Sequence of chain 9.A:
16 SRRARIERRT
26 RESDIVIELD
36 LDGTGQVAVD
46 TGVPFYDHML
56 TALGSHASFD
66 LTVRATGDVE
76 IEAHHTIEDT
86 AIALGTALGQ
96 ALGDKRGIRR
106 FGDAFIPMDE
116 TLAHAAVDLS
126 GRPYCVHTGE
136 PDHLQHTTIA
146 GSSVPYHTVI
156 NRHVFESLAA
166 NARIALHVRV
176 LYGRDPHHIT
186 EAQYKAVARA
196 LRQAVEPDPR

Sequence of chain 14.A:
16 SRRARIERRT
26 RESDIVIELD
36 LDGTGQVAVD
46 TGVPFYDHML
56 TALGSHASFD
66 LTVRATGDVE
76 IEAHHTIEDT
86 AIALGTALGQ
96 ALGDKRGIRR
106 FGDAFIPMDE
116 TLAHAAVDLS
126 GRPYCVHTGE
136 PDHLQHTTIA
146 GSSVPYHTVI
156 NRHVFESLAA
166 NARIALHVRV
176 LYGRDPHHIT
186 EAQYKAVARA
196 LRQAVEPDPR

Binding-site contacts:
Ligand atom N3A contacts residue ARG127 of chain 14.A at 3.2 Å (salt-bridge).
Ligand atom N4 contacts residue HIS183 of chain 17.A at 3.2 Å (h-bond).
Ligand atom C5 contacts residue HIS79 of chain 9.A at 3.2 Å.
Ligand atom C3 contacts residue HIS183 of chain 17.A at 4.3 Å.
Ligand atom N2 contacts residue MN1 of chain 17.D at 3.1 Å.
Ligand atom N3A contacts residue MN1 of chain 9.C at 3.6 Å.
Ligand atom N4 contacts residue MN1 of chain 17.D at 4.4 Å.
Ligand atom C3 contacts residue HIS80 of chain 9.A at 4.3 Å.
Ligand atom N3A contacts residue MET113 of chain 17.A at 3.8 Å.
Ligand atom N4 contacts residue MET113 of chain 17.A at 3.5 Å.
Ligand atom C5 contacts residue MET113 of chain 17.A at 3.6 Å (hydrophobic).
Ligand atom N4 contacts residue HIS79 of chain 9.A at 3.2 Å (h-bond).
Ligand atom N2 contacts residue MET113 of chain 17.A at 3.3 Å.
Ligand atom C3 contacts residue MN1 of chain 9.C at 3.3 Å.
Ligand atom N3A contacts residue GLU83 of chain 9.A at 3.6 Å (salt-bridge).
Ligand atom N1 contacts residue GLU186 of chain 17.A at 3.1 Å (salt-bridge).
Ligand atom N1 contacts residue MN1 of chain 17.D at 2.2 Å.
Ligand atom N1 contacts residue HIS53 of chain 17.A at 4.4 Å.
Ligand atom N1 contacts residue HIS80 of chain 9.A at 2.9 Å (h-bond).
Ligand atom C5 contacts residue MN1 of chain 17.D at 3.3 Å.
Ligand atom N4 contacts residue GLU83 of chain 9.A at 3.1 Å (salt-bridge).
Ligand atom C5 contacts residue GLU186 of chain 17.A at 3.9 Å.
Ligand atom N2 contacts residue HIS80 of chain 9.A at 3.5 Å (h-bond).
Ligand atom C3 contacts residue ARG127 of chain 14.A at 4.2 Å.
Ligand atom N1 contacts residue HIS79 of chain 9.A at 4.4 Å.
Ligand atom C5 contacts residue HIS182 of chain 17.A at 3.3 Å.
Ligand atom C5 contacts residue HIS80 of chain 9.A at 3.7 Å.
Ligand atom N1 contacts residue HIS182 of chain 17.A at 3.1 Å (h-bond).
Ligand atom C5 contacts residue MN1 of chain 9.C at 3.2 Å.
Ligand atom N1 contacts residue MN1 of chain 9.C at 4.3 Å.
Ligand atom C5 contacts residue GLU83 of chain 9.A at 4.0 Å.
Ligand atom N4 contacts residue HIS80 of chain 9.A at 4.4 Å.
Ligand atom C3 contacts residue GLU83 of chain 9.A at 3.6 Å.
Ligand atom C3 contacts residue MET113 of chain 17.A at 3.2 Å (hydrophobic).
Ligand atom C3 contacts residue MN1 of chain 17.D at 4.2 Å.
Ligand atom N1 contacts residue MET113 of chain 17.A at 3.5 Å.
Ligand atom C5 contacts residue HIS183 of chain 17.A at 3.6 Å.
Ligand atom N2 contacts residue GLU186 of chain 17.A at 3.9 Å.
Ligand atom N4 contacts residue MN1 of chain 9.C at 2.2 Å.
Ligand atom N2 contacts residue MN1 of chain 9.C at 4.4 Å.

This small molecule binds to this protein.
Small molecule (SMILES): Nc1nc[nH]n1

Sequence of chain 17.A:
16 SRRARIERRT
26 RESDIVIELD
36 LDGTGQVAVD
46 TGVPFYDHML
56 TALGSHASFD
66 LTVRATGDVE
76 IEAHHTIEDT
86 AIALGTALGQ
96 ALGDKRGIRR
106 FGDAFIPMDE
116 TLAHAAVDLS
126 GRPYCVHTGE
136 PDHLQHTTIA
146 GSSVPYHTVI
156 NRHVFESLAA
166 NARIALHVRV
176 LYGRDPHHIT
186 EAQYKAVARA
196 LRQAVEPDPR